This protein binds this small molecule.
Small molecule (SMILES): CC(=O)N[C@@H]1[C@@H](O)[C@H](O)[C@@H](CO)O[C@H]1O

Sequence of chain 2.B:
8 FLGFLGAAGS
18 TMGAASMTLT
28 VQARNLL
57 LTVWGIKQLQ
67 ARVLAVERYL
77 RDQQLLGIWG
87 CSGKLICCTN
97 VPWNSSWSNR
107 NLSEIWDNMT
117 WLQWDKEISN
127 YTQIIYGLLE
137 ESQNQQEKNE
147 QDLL

Binding-site contacts:
Ligand atom C5 contacts residue ASN107 of chain 2.B at 3.7 Å.
Ligand atom C2 contacts residue GLU110 of chain 2.B at 4.5 Å.
Ligand atom C3 contacts residue ASN107 of chain 2.B at 3.8 Å.
Ligand atom O5 contacts residue ASN107 of chain 2.B at 2.4 Å (h-bond).
Ligand atom N2 contacts residue ASN107 of chain 2.B at 2.9 Å (h-bond).
Ligand atom C7 contacts residue ASN105 of chain 2.B at 4.3 Å.
Ligand atom O7 contacts residue ASN105 of chain 2.B at 3.8 Å.
Ligand atom C4 contacts residue GLU110 of chain 2.B at 4.1 Å.
Ligand atom C8 contacts residue ASN107 of chain 2.B at 4.3 Å.
Ligand atom C2 contacts residue ASN107 of chain 2.B at 2.5 Å.
Ligand atom C4 contacts residue ASN107 of chain 2.B at 4.2 Å.
Ligand atom C1 contacts residue ASN107 of chain 2.B at 1.4 Å.
Ligand atom C7 contacts residue ASN107 of chain 2.B at 3.8 Å.
Ligand atom O5 contacts residue GLU110 of chain 2.B at 4.4 Å.
Ligand atom C8 contacts residue ARG106 of chain 2.B at 4.5 Å.
Ligand atom C8 contacts residue ASN105 of chain 2.B at 3.7 Å.